The protein below binds the small molecule below.
Small molecule (SMILES): NC(=O)CN(CC(=O)O)CC(=O)O

Binding-site contacts:
Ligand atom N1 contacts residue GLY875 of chain 1.A at 4.4 Å.
Ligand atom C4 contacts residue GLY875 of chain 1.A at 3.5 Å.
Ligand atom O1 contacts residue ASN878 of chain 1.A at 4.2 Å.
Ligand atom C6 contacts residue ASN878 of chain 1.A at 4.2 Å.
Ligand atom O4 contacts residue THR877 of chain 1.A at 2.6 Å (h-bond).
Ligand atom C5 contacts residue PHE876 of chain 1.A at 3.9 Å (hydrophobic).
Ligand atom C6 contacts residue PHE876 of chain 1.A at 3.5 Å (hydrophobic).
Ligand atom N2 contacts residue SER879 of chain 1.A at 2.5 Å (h-bond).
Ligand atom C4 contacts residue ASN878 of chain 1.A at 4.0 Å.
Ligand atom C5 contacts residue GLY875 of chain 1.A at 4.0 Å.
Ligand atom C4 contacts residue THR877 of chain 1.A at 3.1 Å.
Ligand atom O4 contacts residue GLY875 of chain 1.A at 3.3 Å (h-bond).
Ligand atom N2 contacts residue LEU895 of chain 1.A at 4.3 Å.
Ligand atom O3 contacts residue ASN878 of chain 1.A at 2.9 Å (h-bond).
Ligand atom O3 contacts residue GLY875 of chain 1.A at 4.3 Å.
Ligand atom O5 contacts residue ASN894 of chain 1.A at 3.9 Å.
Ligand atom O5 contacts residue SER879 of chain 1.A at 2.9 Å (h-bond).
Ligand atom C6 contacts residue SER879 of chain 1.A at 3.3 Å.
Ligand atom O5 contacts residue ASN878 of chain 1.A at 3.1 Å (h-bond).
Ligand atom O2 contacts residue ASN878 of chain 1.A at 3.1 Å (h-bond).
Ligand atom C3 contacts residue GLY875 of chain 1.A at 3.7 Å.
Ligand atom O5 contacts residue PHE876 of chain 1.A at 3.1 Å.
Ligand atom N2 contacts residue PHE876 of chain 1.A at 3.4 Å.
Ligand atom O3 contacts residue THR877 of chain 1.A at 2.8 Å (h-bond).
Ligand atom O5 contacts residue THR877 of chain 1.A at 3.5 Å (h-bond).
Ligand atom O3 contacts residue PHE876 of chain 1.A at 4.4 Å.
Ligand atom N2 contacts residue ASN894 of chain 1.A at 3.5 Å (h-bond).
Ligand atom C6 contacts residue ASN894 of chain 1.A at 3.9 Å.
Ligand atom C6 contacts residue THR877 of chain 1.A at 4.4 Å.
Ligand atom O1 contacts residue ASN894 of chain 1.A at 3.0 Å (h-bond).
Ligand atom C2 contacts residue ASN894 of chain 1.A at 4.1 Å.
Ligand atom C2 contacts residue ASN878 of chain 1.A at 3.9 Å.
Ligand atom O4 contacts residue ASN878 of chain 1.A at 4.5 Å.
Ligand atom N1 contacts residue ASN878 of chain 1.A at 4.4 Å.

Sequence of chain 1.A:
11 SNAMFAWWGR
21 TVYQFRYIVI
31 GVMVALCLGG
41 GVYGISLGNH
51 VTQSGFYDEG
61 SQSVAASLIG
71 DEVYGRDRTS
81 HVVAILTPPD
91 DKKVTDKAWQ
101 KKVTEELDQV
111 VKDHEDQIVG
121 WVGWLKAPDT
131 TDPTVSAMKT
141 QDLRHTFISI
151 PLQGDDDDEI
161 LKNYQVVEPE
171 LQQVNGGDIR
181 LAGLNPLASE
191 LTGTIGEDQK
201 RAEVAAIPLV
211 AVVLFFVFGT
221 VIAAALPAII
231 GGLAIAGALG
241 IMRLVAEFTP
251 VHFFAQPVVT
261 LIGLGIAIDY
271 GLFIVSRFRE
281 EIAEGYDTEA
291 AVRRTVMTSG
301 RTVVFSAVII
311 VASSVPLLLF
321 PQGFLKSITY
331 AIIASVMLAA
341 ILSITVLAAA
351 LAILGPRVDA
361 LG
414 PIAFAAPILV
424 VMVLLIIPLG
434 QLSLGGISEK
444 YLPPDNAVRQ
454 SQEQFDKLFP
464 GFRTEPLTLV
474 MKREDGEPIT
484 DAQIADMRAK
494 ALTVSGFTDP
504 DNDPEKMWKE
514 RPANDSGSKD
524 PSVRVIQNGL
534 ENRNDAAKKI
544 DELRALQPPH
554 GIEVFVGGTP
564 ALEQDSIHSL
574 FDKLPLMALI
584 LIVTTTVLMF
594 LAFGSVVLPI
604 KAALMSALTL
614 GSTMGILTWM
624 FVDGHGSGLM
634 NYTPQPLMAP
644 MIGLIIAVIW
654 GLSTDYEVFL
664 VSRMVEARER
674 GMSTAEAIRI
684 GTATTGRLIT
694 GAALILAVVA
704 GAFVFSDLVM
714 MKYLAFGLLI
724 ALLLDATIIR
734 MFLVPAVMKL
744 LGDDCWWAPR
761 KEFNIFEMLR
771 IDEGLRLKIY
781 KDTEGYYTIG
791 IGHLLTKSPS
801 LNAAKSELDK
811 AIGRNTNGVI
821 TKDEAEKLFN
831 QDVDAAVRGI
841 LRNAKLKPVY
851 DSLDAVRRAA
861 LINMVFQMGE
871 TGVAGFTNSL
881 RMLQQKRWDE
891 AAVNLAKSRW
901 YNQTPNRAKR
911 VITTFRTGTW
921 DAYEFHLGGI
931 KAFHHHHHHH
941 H